Sequence of chain 1.A:
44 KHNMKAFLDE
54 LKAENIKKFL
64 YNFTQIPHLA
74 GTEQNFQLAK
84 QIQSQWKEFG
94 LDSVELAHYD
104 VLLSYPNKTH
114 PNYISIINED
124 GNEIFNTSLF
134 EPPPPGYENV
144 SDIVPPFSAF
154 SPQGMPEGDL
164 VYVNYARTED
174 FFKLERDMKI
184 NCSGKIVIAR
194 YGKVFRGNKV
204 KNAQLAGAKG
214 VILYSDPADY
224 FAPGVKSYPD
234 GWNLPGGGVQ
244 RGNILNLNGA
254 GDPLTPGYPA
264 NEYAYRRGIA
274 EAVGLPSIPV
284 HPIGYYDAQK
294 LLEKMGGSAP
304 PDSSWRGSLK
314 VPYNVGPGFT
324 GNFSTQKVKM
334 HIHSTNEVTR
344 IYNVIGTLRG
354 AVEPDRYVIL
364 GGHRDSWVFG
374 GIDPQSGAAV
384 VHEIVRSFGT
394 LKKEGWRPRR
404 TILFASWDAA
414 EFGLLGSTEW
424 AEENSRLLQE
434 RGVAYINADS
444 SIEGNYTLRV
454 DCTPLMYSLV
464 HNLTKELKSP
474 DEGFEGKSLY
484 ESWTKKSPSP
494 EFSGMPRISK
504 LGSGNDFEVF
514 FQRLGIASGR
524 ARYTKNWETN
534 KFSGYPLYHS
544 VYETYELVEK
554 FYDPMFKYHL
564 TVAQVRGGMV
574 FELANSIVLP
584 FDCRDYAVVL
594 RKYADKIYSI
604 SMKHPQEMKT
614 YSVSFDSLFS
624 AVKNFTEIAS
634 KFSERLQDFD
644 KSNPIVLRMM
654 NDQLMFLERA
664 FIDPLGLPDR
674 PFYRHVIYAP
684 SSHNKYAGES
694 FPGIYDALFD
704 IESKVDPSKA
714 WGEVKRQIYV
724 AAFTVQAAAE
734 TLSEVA

Binding-site contacts:
Ligand atom C8 contacts residue TYR266 of chain 1.A at 3.6 Å (hydrophobic).
Ligand atom O6 contacts residue GLU265 of chain 1.A at 3.5 Å.
Ligand atom C2 contacts residue GLN729 of chain 2.A at 3.8 Å.
Ligand atom C3 contacts residue ARG343 of chain 1.A at 3.9 Å.
Ligand atom C6 contacts residue HIS101 of chain 1.A at 3.9 Å.
Ligand atom C5 contacts residue GLU265 of chain 1.A at 3.7 Å.
Ligand atom C7 contacts residue GLN729 of chain 2.A at 3.3 Å.
Ligand atom C7 contacts residue ASN627 of chain 2.A at 3.8 Å.
Ligand atom C8 contacts residue ALA624 of chain 2.A at 3.8 Å (hydrophobic).
Ligand atom C3 contacts residue GLU265 of chain 1.A at 3.8 Å.
Ligand atom O2 contacts residue GLU265 of chain 1.A at 2.3 Å (salt-bridge).
Ligand atom C8 contacts residue SER620 of chain 2.A at 3.6 Å.
Ligand atom O3 contacts residue GLU265 of chain 1.A at 3.8 Å.
Ligand atom N2 contacts residue ASN627 of chain 2.A at 3.0 Å (h-bond).
Ligand atom O3 contacts residue ARG343 of chain 1.A at 3.1 Å (salt-bridge).
Ligand atom O4 contacts residue GLU265 of chain 1.A at 3.2 Å (salt-bridge).
Ligand atom C3 contacts residue ASN627 of chain 2.A at 3.8 Å.
Ligand atom C4 contacts residue ARG343 of chain 1.A at 3.7 Å.
Ligand atom C2 contacts residue ASN627 of chain 2.A at 2.5 Å.
Ligand atom C1 contacts residue GLN729 of chain 2.A at 3.8 Å.
Ligand atom C5 contacts residue ASN627 of chain 2.A at 3.6 Å.
Ligand atom C2 contacts residue SER623 of chain 2.A at 3.6 Å.
Ligand atom C2 contacts residue GLU265 of chain 1.A at 3.2 Å.
Ligand atom O5 contacts residue HIS101 of chain 1.A at 3.5 Å.
Ligand atom O7 contacts residue GLN729 of chain 2.A at 3.3 Å.
Ligand atom C4 contacts residue GLU265 of chain 1.A at 3.8 Å.
Ligand atom C3 contacts residue SER623 of chain 2.A at 3.9 Å.
Ligand atom C8 contacts residue GLN729 of chain 2.A at 4.0 Å.
Ligand atom O5 contacts residue ASN627 of chain 2.A at 2.3 Å (h-bond).
Ligand atom C3 contacts residue ARG343 of chain 1.A at 3.8 Å.
Ligand atom O2 contacts residue HIS101 of chain 1.A at 3.1 Å (h-bond).
Ligand atom C1 contacts residue GLU265 of chain 1.A at 3.8 Å.
Ligand atom C7 contacts residue SER623 of chain 2.A at 4.0 Å.
Ligand atom O4 contacts residue GLU265 of chain 1.A at 3.4 Å (salt-bridge).
Ligand atom C2 contacts residue ARG343 of chain 1.A at 3.9 Å.
Ligand atom N2 contacts residue GLN729 of chain 2.A at 3.5 Å (h-bond).
Ligand atom C1 contacts residue SER623 of chain 2.A at 3.5 Å.
Ligand atom N2 contacts residue SER623 of chain 2.A at 3.0 Å (h-bond).
Ligand atom C1 contacts residue ASN627 of chain 2.A at 1.4 Å.
Ligand atom O2 contacts residue ARG343 of chain 1.A at 3.1 Å (salt-bridge).

Sequence of chain 2.A:
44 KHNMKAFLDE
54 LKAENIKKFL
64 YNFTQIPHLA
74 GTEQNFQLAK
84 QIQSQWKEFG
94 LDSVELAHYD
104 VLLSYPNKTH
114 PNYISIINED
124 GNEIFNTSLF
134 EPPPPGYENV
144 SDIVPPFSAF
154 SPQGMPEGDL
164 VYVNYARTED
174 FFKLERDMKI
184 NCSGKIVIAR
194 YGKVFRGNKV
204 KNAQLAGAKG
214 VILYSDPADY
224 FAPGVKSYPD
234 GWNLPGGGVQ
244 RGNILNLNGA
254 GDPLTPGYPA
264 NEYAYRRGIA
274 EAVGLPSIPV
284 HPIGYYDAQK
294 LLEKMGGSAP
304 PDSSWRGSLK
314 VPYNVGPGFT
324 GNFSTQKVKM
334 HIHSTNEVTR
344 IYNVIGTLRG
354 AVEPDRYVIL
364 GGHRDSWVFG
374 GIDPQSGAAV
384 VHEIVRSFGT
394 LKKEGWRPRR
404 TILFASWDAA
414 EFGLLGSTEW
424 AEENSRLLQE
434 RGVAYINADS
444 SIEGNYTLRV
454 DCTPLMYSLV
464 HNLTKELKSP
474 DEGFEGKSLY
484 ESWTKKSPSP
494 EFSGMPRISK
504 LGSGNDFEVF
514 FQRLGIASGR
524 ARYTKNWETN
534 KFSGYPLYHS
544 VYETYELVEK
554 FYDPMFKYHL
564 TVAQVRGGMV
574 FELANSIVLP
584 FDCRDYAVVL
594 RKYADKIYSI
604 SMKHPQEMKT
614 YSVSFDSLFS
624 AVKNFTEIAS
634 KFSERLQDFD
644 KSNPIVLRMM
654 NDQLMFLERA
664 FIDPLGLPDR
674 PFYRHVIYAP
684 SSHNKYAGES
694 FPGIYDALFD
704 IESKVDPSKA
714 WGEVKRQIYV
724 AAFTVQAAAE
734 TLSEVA

This small molecule binds to this protein.
Small molecule (SMILES): CC(=O)N[C@H]1[C@H](O[C@H]2[C@H](O)[C@@H](NC(C)=O)CO[C@@H]2CO)O[C@H](CO)[C@@H](O[C@@H]2O[C@H](CO)[C@@H](O)[C@H](O[C@H]3O[C@H](CO)[C@@H](O)[C@H](O)[C@@H]3O)[C@@H]2O)[C@@H]1O